Binding-site contacts:
Ligand atom C11 contacts residue HEM1 of chain 1.H at 3.8 Å.
Ligand atom C09 contacts residue HEM1 of chain 1.H at 3.5 Å.
Ligand atom F13 contacts residue VAL271 of chain 1.B at 3.6 Å.
Ligand atom C03 contacts residue HEM1 of chain 1.H at 3.3 Å.
Ligand atom F13 contacts residue MET274 of chain 1.B at 3.0 Å.
Ligand atom C15 contacts residue HEM1 of chain 1.H at 3.9 Å.
Ligand atom C11 contacts residue VAL271 of chain 1.B at 3.8 Å (hydrophobic).
Ligand atom C06 contacts residue GLU296 of chain 1.B at 3.4 Å.
Ligand atom C13 contacts residue HEM1 of chain 1.H at 3.2 Å.
Ligand atom C07 contacts residue HEM1 of chain 1.H at 3.6 Å.
Ligand atom C07 contacts residue SER289 of chain 1.B at 3.8 Å.
Ligand atom N02 contacts residue TYR292 of chain 1.B at 3.8 Å.
Ligand atom C08 contacts residue GLU296 of chain 1.B at 3.2 Å.
Ligand atom C02 contacts residue GLU296 of chain 1.B at 3.5 Å.
Ligand atom C02 contacts residue PRO269 of chain 1.B at 3.9 Å (hydrophobic).
Ligand atom C03 contacts residue PRO269 of chain 1.B at 3.9 Å (hydrophobic).
Ligand atom C21 contacts residue H4B1 of chain 1.I at 3.3 Å.
Ligand atom F13 contacts residue PHE288 of chain 1.B at 3.4 Å.
Ligand atom C07 contacts residue GLY290 of chain 1.B at 3.6 Å.
Ligand atom N01 contacts residue GLU296 of chain 1.B at 2.7 Å (salt-bridge).
Ligand atom C21 contacts residue MET40 of chain 1.B at 3.6 Å (hydrophobic).
Ligand atom C07 contacts residue PRO269 of chain 1.B at 3.8 Å (hydrophobic).
Ligand atom F13 contacts residue HEM1 of chain 1.H at 3.2 Å.
Ligand atom C14 contacts residue HEM1 of chain 1.H at 3.5 Å.
Ligand atom C12 contacts residue VAL271 of chain 1.B at 3.3 Å (hydrophobic).
Ligand atom F12 contacts residue HEM1 of chain 1.H at 3.1 Å.
Ligand atom C02 contacts residue TRP291 of chain 1.B at 3.7 Å (hydrophobic).
Ligand atom C23 contacts residue TYR410 of chain 1.B at 3.7 Å (hydrophobic).
Ligand atom C12 contacts residue HEM1 of chain 1.H at 3.7 Å.
Ligand atom C05 contacts residue VAL271 of chain 1.B at 3.5 Å (hydrophobic).
Ligand atom C08 contacts residue VAL271 of chain 1.B at 3.9 Å (hydrophobic).
Ligand atom C09 contacts residue GLU296 of chain 1.B at 3.5 Å.
Ligand atom C13 contacts residue MET274 of chain 1.B at 3.9 Å (hydrophobic).
Ligand atom N02 contacts residue HEM1 of chain 1.H at 3.1 Å.
Ligand atom C13 contacts residue VAL271 of chain 1.B at 3.4 Å (hydrophobic).
Ligand atom N02 contacts residue GLU296 of chain 1.B at 2.8 Å (salt-bridge).
Ligand atom N02 contacts residue TRP291 of chain 1.B at 2.7 Å (h-bond).
Ligand atom F12 contacts residue VAL271 of chain 1.B at 3.5 Å.
Ligand atom C07 contacts residue PHE288 of chain 1.B at 3.6 Å (hydrophobic).
Ligand atom C02 contacts residue HEM1 of chain 1.H at 3.4 Å.

Sequence of chain 1.B:
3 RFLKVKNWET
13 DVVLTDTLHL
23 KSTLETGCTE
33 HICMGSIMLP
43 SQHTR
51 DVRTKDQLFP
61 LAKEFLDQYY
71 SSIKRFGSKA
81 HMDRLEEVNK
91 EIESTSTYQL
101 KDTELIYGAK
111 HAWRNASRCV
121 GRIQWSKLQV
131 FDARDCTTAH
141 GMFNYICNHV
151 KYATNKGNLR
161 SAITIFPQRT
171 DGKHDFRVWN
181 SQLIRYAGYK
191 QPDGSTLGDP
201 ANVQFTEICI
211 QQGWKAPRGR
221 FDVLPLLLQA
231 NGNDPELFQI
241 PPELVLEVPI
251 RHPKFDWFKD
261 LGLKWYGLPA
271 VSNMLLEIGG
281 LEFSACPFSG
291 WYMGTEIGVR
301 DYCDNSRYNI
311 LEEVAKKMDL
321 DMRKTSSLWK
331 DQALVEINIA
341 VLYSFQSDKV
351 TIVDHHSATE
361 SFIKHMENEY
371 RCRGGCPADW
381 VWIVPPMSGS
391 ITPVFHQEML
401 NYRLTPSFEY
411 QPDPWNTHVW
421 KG

A protein and the small-molecule ligand that binds it are described below.
Small molecule (SMILES): Cc1cc(N)nc(CCc2cc(CC[C@H]3CCN3C)cc(F)c2F)c1